Sequence of chain 2.A:
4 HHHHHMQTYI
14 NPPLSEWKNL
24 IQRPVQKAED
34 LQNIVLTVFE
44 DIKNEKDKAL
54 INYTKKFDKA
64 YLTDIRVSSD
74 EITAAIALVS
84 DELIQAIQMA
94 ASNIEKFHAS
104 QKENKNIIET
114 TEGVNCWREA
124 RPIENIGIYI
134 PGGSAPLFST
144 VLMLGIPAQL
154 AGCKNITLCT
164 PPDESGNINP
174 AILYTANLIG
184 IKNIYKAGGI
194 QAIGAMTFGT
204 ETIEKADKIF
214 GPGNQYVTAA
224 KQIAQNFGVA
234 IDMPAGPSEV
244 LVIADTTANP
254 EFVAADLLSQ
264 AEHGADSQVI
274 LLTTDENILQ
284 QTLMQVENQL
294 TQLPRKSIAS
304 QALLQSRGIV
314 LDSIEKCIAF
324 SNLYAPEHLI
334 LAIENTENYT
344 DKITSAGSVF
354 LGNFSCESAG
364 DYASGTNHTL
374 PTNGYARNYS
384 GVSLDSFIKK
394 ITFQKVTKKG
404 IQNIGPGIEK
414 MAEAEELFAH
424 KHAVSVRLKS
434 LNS

A protein and the small-molecule ligand that binds it are described below.
Small molecule (SMILES): N[C@@H](Cc1c[nH]c[nH+]1)C(=O)O

Binding-site contacts:
Ligand atom CA contacts residue LYS108 of chain 2.A at 4.3 Å.
Ligand atom CG contacts residue ARG121 of chain 2.A at 4.4 Å.
Ligand atom N contacts residue ASN107 of chain 2.A at 3.1 Å.
Ligand atom CE1 contacts residue GLU122 of chain 2.A at 4.1 Å.
Ligand atom CE1 contacts residue LYS393 of chain 2.A at 3.8 Å.
Ligand atom C contacts residue GLU122 of chain 2.A at 3.7 Å.
Ligand atom O contacts residue ALA123 of chain 2.A at 3.1 Å (h-bond).
Ligand atom OXT contacts residue GLU122 of chain 2.A at 4.0 Å.
Ligand atom NE2 contacts residue LYS393 of chain 2.A at 3.1 Å.
Ligand atom CE1 contacts residue ALA123 of chain 2.A at 4.2 Å (hydrophobic).
Ligand atom N contacts residue GLU106 of chain 2.A at 3.1 Å (salt-bridge).
Ligand atom ND1 contacts residue GLU122 of chain 2.A at 3.5 Å.
Ligand atom CA contacts residue ARG121 of chain 2.A at 3.8 Å.
Ligand atom CG contacts residue GLU122 of chain 2.A at 3.9 Å.
Ligand atom CB contacts residue GLU122 of chain 2.A at 4.1 Å.
Ligand atom CD2 contacts residue ALA123 of chain 2.A at 3.5 Å (hydrophobic).
Ligand atom ND1 contacts residue GLU106 of chain 2.A at 4.0 Å.
Ligand atom N contacts residue ARG121 of chain 2.A at 4.1 Å.
Ligand atom CE1 contacts residue ARG121 of chain 2.A at 3.6 Å.
Ligand atom CA contacts residue ALA123 of chain 2.A at 3.6 Å (hydrophobic).
Ligand atom CD2 contacts residue GLU106 of chain 2.A at 3.0 Å.
Ligand atom ND1 contacts residue ALA123 of chain 2.A at 3.5 Å (h-bond).
Ligand atom CB contacts residue ALA123 of chain 2.A at 3.3 Å (hydrophobic).
Ligand atom C contacts residue ALA123 of chain 2.A at 3.6 Å (hydrophobic).
Ligand atom O contacts residue GLU122 of chain 2.A at 3.8 Å.
Ligand atom N contacts residue LYS108 of chain 2.A at 2.9 Å (salt-bridge).
Ligand atom CA contacts residue GLU122 of chain 2.A at 3.5 Å.
Ligand atom NE2 contacts residue GLU106 of chain 2.A at 2.5 Å (salt-bridge).
Ligand atom ND1 contacts residue ARG121 of chain 2.A at 3.3 Å (salt-bridge).
Ligand atom CD2 contacts residue LYS393 of chain 2.A at 4.1 Å.
Ligand atom CA contacts residue GLU106 of chain 2.A at 3.9 Å.
Ligand atom OXT contacts residue LYS108 of chain 2.A at 4.0 Å.
Ligand atom CE1 contacts residue GLU106 of chain 2.A at 3.3 Å.
Ligand atom CG contacts residue ALA123 of chain 2.A at 3.3 Å (hydrophobic).
Ligand atom CG contacts residue GLU106 of chain 2.A at 3.9 Å.
Ligand atom NE2 contacts residue ALA123 of chain 2.A at 4.4 Å.
Ligand atom CB contacts residue GLU106 of chain 2.A at 3.5 Å.
Ligand atom CD2 contacts residue ILE391 of chain 2.A at 4.5 Å (hydrophobic).
Ligand atom O contacts residue ARG124 of chain 2.A at 4.2 Å.